A protein and the small-molecule ligand that binds it are described below.
Small molecule (SMILES): CC[C@H](C)CN(C[C@@H](O)[C@H](Cc1ccccc1)NC(=O)c1cccc(O)c1)S(=O)(=O)c1ccc(-c2ccno2)s1

Binding-site contacts:
Ligand atom C36 contacts residue GLY49 of chain 1.A at 3.7 Å.
Ligand atom C24 contacts residue ASP29 of chain 1.A at 3.6 Å.
Ligand atom C33 contacts residue GLY27 of chain 1.A at 3.5 Å.
Ligand atom O27 contacts residue ASP30 of chain 1.A at 3.0 Å (salt-bridge).
Ligand atom C36 contacts residue ILE50 of chain 1.A at 3.6 Å (hydrophobic).
Ligand atom C32 contacts residue ASP25 of chain 1.B at 3.3 Å.
Ligand atom O18 contacts residue ASP25 of chain 1.A at 2.6 Å (salt-bridge).
Ligand atom C36 contacts residue PRO81 of chain 1.B at 3.7 Å (hydrophobic).
Ligand atom C12 contacts residue GLY27 of chain 1.B at 3.7 Å.
Ligand atom O9 contacts residue ILE84 of chain 1.B at 3.5 Å.
Ligand atom C27 contacts residue ILE50 of chain 1.B at 3.7 Å (hydrophobic).
Ligand atom C7 contacts residue ASP30 of chain 1.B at 3.5 Å.
Ligand atom C25 contacts residue ASP30 of chain 1.A at 3.6 Å.
Ligand atom C35 contacts residue PRO81 of chain 1.B at 3.7 Å (hydrophobic).
Ligand atom C17 contacts residue ASP25 of chain 1.A at 3.5 Å.
Ligand atom C35 contacts residue VAL82 of chain 1.B at 3.5 Å (hydrophobic).
Ligand atom C6 contacts residue ALA28 of chain 1.B at 3.4 Å (hydrophobic).
Ligand atom O18 contacts residue GLY27 of chain 1.A at 3.3 Å.
Ligand atom O18 contacts residue ALA28 of chain 1.A at 3.7 Å.
Ligand atom C26 contacts residue ASP30 of chain 1.A at 3.7 Å.
Ligand atom O10 contacts residue GLY49 of chain 1.B at 3.3 Å.
Ligand atom C33 contacts residue VAL82 of chain 1.B at 3.7 Å (hydrophobic).
Ligand atom C7 contacts residue VAL32 of chain 1.B at 3.5 Å (hydrophobic).
Ligand atom C1 contacts residue ILE47 of chain 1.B at 3.7 Å (hydrophobic).
Ligand atom O1 contacts residue ASP30 of chain 1.B at 3.4 Å (salt-bridge).
Ligand atom N20 contacts residue GLY27 of chain 1.A at 3.2 Å (h-bond).
Ligand atom C16 contacts residue ASP25 of chain 1.B at 3.3 Å.
Ligand atom N1 contacts residue ASP30 of chain 1.B at 3.7 Å.
Ligand atom C23 contacts residue GLY27 of chain 1.A at 3.4 Å.
Ligand atom S1 contacts residue GLY48 of chain 1.B at 3.5 Å (h-bond).
Ligand atom C32 contacts residue GLY27 of chain 1.A at 3.6 Å.
Ligand atom C17 contacts residue ASP25 of chain 1.B at 3.4 Å.
Ligand atom O27 contacts residue ILE47 of chain 1.A at 3.5 Å.
Ligand atom C34 contacts residue VAL82 of chain 1.B at 3.4 Å (hydrophobic).
Ligand atom C7 contacts residue ALA28 of chain 1.B at 3.5 Å (hydrophobic).
Ligand atom O22 contacts residue GLY49 of chain 1.A at 3.7 Å.
Ligand atom C25 contacts residue ASP29 of chain 1.A at 3.5 Å.
Ligand atom O18 contacts residue ASP25 of chain 1.B at 2.6 Å (salt-bridge).
Ligand atom O10 contacts residue ILE50 of chain 1.A at 3.3 Å.
Ligand atom O9 contacts residue ILE50 of chain 1.A at 3.7 Å.

Sequence of chain 1.A:
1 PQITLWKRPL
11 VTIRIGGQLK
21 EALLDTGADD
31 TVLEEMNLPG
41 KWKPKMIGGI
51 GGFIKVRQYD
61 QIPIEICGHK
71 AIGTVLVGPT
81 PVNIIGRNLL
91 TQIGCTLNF

Sequence of chain 1.B:
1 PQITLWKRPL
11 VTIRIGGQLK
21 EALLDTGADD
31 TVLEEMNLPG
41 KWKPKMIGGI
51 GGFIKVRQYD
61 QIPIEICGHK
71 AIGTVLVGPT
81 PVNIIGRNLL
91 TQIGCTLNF